Sequence of chain 1.A:
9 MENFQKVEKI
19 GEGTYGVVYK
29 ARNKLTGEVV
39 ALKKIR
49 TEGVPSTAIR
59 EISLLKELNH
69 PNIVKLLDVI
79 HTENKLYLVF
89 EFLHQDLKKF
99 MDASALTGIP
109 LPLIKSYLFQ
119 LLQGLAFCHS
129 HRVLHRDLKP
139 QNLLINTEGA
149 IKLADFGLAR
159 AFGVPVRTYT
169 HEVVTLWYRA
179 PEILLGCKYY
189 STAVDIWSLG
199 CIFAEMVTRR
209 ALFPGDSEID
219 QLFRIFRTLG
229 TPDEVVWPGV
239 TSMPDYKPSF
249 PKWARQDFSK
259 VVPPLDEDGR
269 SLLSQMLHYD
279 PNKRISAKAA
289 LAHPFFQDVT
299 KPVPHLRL

Binding-site contacts:
Ligand atom O25 contacts residue VAL26 of chain 1.A at 3.5 Å.
Ligand atom C18 contacts residue ASP94 of chain 1.A at 3.4 Å.
Ligand atom C10 contacts residue ILE18 of chain 1.A at 3.6 Å (hydrophobic).
Ligand atom C15 contacts residue LEU91 of chain 1.A at 3.4 Å (hydrophobic).
Ligand atom O23 contacts residue GLU89 of chain 1.A at 3.9 Å.
Ligand atom C13 contacts residue HIS92 of chain 1.A at 3.8 Å.
Ligand atom N04 contacts residue ILE18 of chain 1.A at 3.7 Å.
Ligand atom C19 contacts residue ILE18 of chain 1.A at 3.9 Å (hydrophobic).
Ligand atom O23 contacts residue PHE90 of chain 1.A at 3.5 Å.
Ligand atom C07 contacts residue LEU142 of chain 1.A at 3.5 Å (hydrophobic).
Ligand atom C13 contacts residue LEU91 of chain 1.A at 3.1 Å (hydrophobic).
Ligand atom C13 contacts residue GLN93 of chain 1.A at 3.5 Å.
Ligand atom C12 contacts residue GLU89 of chain 1.A at 3.9 Å.
Ligand atom C20 contacts residue GLN139 of chain 1.A at 3.9 Å.
Ligand atom C14 contacts residue GLN93 of chain 1.A at 3.9 Å.
Ligand atom N02 contacts residue GLU89 of chain 1.A at 3.0 Å (salt-bridge).
Ligand atom C12 contacts residue ALA39 of chain 1.A at 3.6 Å (hydrophobic).
Ligand atom O25 contacts residue LYS41 of chain 1.A at 2.7 Å.
Ligand atom C09 contacts residue LEU142 of chain 1.A at 3.8 Å (hydrophobic).
Ligand atom C09 contacts residue ILE18 of chain 1.A at 3.8 Å (hydrophobic).
Ligand atom C14 contacts residue LEU91 of chain 1.A at 3.6 Å (hydrophobic).
Ligand atom C15 contacts residue PHE90 of chain 1.A at 3.7 Å (hydrophobic).
Ligand atom C19 contacts residue ASP94 of chain 1.A at 3.8 Å.
Ligand atom O23 contacts residue LEU91 of chain 1.A at 3.0 Å (h-bond).
Ligand atom N02 contacts residue LEU142 of chain 1.A at 3.6 Å.
Ligand atom C15 contacts residue HIS92 of chain 1.A at 3.6 Å.
Ligand atom C22 contacts residue GLY21 of chain 1.A at 3.8 Å.
Ligand atom N01 contacts residue LEU91 of chain 1.A at 3.0 Å (h-bond).
Ligand atom O23 contacts residue LEU142 of chain 1.A at 3.9 Å.
Ligand atom C14 contacts residue HIS92 of chain 1.A at 3.7 Å.
Ligand atom C13 contacts residue ASP94 of chain 1.A at 3.8 Å.
Ligand atom C12 contacts residue LEU142 of chain 1.A at 3.4 Å (hydrophobic).
Ligand atom O24 contacts residue VAL26 of chain 1.A at 3.7 Å.
Ligand atom N02 contacts residue ALA39 of chain 1.A at 3.2 Å.
Ligand atom C22 contacts residue GLY19 of chain 1.A at 3.4 Å.
Ligand atom N05 contacts residue VAL26 of chain 1.A at 3.8 Å.
Ligand atom N05 contacts residue LYS41 of chain 1.A at 3.8 Å.
Ligand atom C22 contacts residue GLU20 of chain 1.A at 3.6 Å.
Ligand atom N01 contacts residue LEU142 of chain 1.A at 3.7 Å.
Ligand atom C08 contacts residue LEU142 of chain 1.A at 3.7 Å (hydrophobic).

This protein binds this small molecule.
Small molecule (SMILES): COCCCNc1cc(NCc2cccnc2)c(C(N)=O)cc1[N+](=O)[O-]